Sequence of chain 1.B:
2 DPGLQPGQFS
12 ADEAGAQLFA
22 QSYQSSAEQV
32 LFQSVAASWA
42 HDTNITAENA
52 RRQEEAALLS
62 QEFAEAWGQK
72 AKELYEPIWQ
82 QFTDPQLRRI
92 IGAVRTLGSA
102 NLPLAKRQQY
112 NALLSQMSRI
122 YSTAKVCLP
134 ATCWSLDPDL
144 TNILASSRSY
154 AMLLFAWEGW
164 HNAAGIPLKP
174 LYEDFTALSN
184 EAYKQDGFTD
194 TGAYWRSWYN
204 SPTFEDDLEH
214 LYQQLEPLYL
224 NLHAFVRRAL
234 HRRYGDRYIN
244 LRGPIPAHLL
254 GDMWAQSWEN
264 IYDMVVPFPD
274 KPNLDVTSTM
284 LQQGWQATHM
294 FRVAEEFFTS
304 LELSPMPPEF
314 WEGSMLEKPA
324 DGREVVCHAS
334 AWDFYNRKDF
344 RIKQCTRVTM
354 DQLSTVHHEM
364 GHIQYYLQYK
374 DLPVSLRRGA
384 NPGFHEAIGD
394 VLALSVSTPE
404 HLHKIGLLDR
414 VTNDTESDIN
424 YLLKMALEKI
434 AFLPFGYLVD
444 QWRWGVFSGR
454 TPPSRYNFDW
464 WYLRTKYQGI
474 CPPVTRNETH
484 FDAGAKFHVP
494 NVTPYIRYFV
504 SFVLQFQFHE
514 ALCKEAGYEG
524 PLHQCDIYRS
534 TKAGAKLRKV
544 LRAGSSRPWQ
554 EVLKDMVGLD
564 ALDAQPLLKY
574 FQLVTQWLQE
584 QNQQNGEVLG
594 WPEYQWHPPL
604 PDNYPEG

A small-molecule ligand and the protein it binds are described below.
Small molecule (SMILES): CCCC[C@H](N[C@@H](CCc1ccccc1)C(=O)O)C(=O)N[C@@H](Cc1ccc(O)cc1)C(=O)O

Binding-site contacts:
Ligand atom O25 contacts residue HIS365 of chain 1.B at 3.3 Å (h-bond).
Ligand atom C06 contacts residue HIS331 of chain 1.B at 3.4 Å.
Ligand atom O20 contacts residue HIS331 of chain 1.B at 2.6 Å (h-bond).
Ligand atom O25 contacts residue GLU362 of chain 1.B at 2.8 Å (salt-bridge).
Ligand atom C16 contacts residue ASP393 of chain 1.B at 3.7 Å.
Ligand atom O10 contacts residue GLN259 of chain 1.B at 3.4 Å (h-bond).
Ligand atom N21 contacts residue HIS331 of chain 1.B at 3.0 Å (h-bond).
Ligand atom C23 contacts residue HIS361 of chain 1.B at 3.6 Å.
Ligand atom O20 contacts residue HIS491 of chain 1.B at 2.9 Å.
Ligand atom C23 contacts residue TYR501 of chain 1.B at 3.4 Å (hydrophobic).
Ligand atom O25 contacts residue ZN1 of chain 1.BA at 2.4 Å.
Ligand atom C18 contacts residue ASP393 of chain 1.B at 3.6 Å.
Ligand atom C04 contacts residue GLU362 of chain 1.B at 3.5 Å.
Ligand atom C29 contacts residue PG41 of chain 1.Z at 3.4 Å.
Ligand atom C19 contacts residue TYR501 of chain 1.B at 3.6 Å (hydrophobic).
Ligand atom N21 contacts residue ALA332 of chain 1.B at 2.9 Å (h-bond).
Ligand atom O11 contacts residue TYR498 of chain 1.B at 2.6 Å (h-bond).
Ligand atom C05 contacts residue HIS331 of chain 1.B at 3.6 Å.
Ligand atom O24 contacts residue ZN1 of chain 1.BA at 1.8 Å.
Ligand atom O24 contacts residue TYR501 of chain 1.B at 2.8 Å (h-bond).
Ligand atom C09 contacts residue TYR498 of chain 1.B at 3.5 Å (hydrophobic).
Ligand atom C26 contacts residue ALA332 of chain 1.B at 3.3 Å (hydrophobic).
Ligand atom C09 contacts residue GLN259 of chain 1.B at 3.4 Å.
Ligand atom O11 contacts residue LYS489 of chain 1.B at 2.7 Å (salt-bridge).
Ligand atom C01 contacts residue THR358 of chain 1.B at 3.6 Å.
Ligand atom C31 contacts residue PG41 of chain 1.Z at 3.7 Å.
Ligand atom O11 contacts residue HIS491 of chain 1.B at 3.6 Å.
Ligand atom C22 contacts residue TYR501 of chain 1.B at 3.4 Å (hydrophobic).
Ligand atom C12 contacts residue TYR498 of chain 1.B at 3.6 Å (hydrophobic).
Ligand atom O24 contacts residue HIS361 of chain 1.B at 3.1 Å (h-bond).
Ligand atom O25 contacts residue HIS361 of chain 1.B at 3.2 Å (h-bond).
Ligand atom N21 contacts residue GLU362 of chain 1.B at 3.5 Å (salt-bridge).
Ligand atom C05 contacts residue GLU362 of chain 1.B at 3.6 Å.
Ligand atom C12 contacts residue TYR501 of chain 1.B at 3.6 Å (hydrophobic).
Ligand atom O11 contacts residue GLN259 of chain 1.B at 3.0 Å (h-bond).
Ligand atom O17 contacts residue ASP393 of chain 1.B at 3.0 Å (salt-bridge).
Ligand atom O24 contacts residue HIS365 of chain 1.B at 3.4 Å (h-bond).
Ligand atom O24 contacts residue GLU389 of chain 1.B at 2.8 Å (salt-bridge).
Ligand atom C02 contacts residue HIS361 of chain 1.B at 3.5 Å.
Ligand atom C23 contacts residue ZN1 of chain 1.BA at 2.6 Å.